A protein and the small-molecule ligand that binds it are described below.
Small molecule (SMILES): CC12CCC(CC1)C(C)(C)O2

Sequence of chain 1.A:
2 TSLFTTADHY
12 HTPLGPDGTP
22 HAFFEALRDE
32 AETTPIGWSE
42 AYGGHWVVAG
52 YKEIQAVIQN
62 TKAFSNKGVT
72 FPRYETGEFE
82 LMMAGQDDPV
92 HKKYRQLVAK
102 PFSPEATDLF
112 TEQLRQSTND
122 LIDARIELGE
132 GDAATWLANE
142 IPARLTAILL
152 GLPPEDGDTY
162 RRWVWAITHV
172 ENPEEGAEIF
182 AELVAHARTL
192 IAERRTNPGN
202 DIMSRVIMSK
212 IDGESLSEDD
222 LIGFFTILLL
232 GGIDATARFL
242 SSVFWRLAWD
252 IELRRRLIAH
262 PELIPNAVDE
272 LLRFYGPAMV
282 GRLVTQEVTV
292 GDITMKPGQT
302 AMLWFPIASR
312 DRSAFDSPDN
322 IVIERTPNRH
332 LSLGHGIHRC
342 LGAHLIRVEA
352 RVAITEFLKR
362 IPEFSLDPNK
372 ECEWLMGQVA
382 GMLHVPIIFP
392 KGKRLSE

Binding-site contacts:
Ligand atom C3 contacts residue HEM1 of chain 1.C at 3.8 Å.
Ligand atom C5 contacts residue VAL70 of chain 1.A at 4.3 Å (hydrophobic).
Ligand atom C5 contacts residue LEU82 of chain 1.A at 4.0 Å (hydrophobic).
Ligand atom C6 contacts residue ILE228 of chain 1.A at 3.9 Å (hydrophobic).
Ligand atom C5 contacts residue THR71 of chain 1.A at 3.8 Å.
Ligand atom C9 contacts residue ALA279 of chain 1.A at 3.9 Å (hydrophobic).
Ligand atom C6 contacts residue LEU82 of chain 1.A at 4.2 Å (hydrophobic).
Ligand atom C6 contacts residue LEU231 of chain 1.A at 4.0 Å (hydrophobic).
Ligand atom C7 contacts residue ILE228 of chain 1.A at 4.0 Å (hydrophobic).
Ligand atom C9 contacts residue MET280 of chain 1.A at 4.1 Å (hydrophobic).
Ligand atom C2 contacts residue ALA85 of chain 1.A at 4.2 Å (hydrophobic).
Ligand atom C10 contacts residue TYR75 of chain 1.A at 3.5 Å (hydrophobic).
Ligand atom C7 contacts residue HEM1 of chain 1.C at 4.2 Å.
Ligand atom C6 contacts residue ALA85 of chain 1.A at 4.3 Å (hydrophobic).
Ligand atom C10 contacts residue GLN379 of chain 1.A at 4.2 Å.
Ligand atom C3 contacts residue ALA85 of chain 1.A at 4.2 Å (hydrophobic).
Ligand atom C4 contacts residue VAL281 of chain 1.A at 4.3 Å (hydrophobic).
Ligand atom C9 contacts residue VAL380 of chain 1.A at 4.4 Å (hydrophobic).
Ligand atom C9 contacts residue VAL281 of chain 1.A at 4.0 Å (hydrophobic).
Ligand atom C5 contacts residue ALA85 of chain 1.A at 4.5 Å (hydrophobic).
Ligand atom C3 contacts residue VAL70 of chain 1.A at 4.1 Å (hydrophobic).
Ligand atom C10 contacts residue VAL380 of chain 1.A at 3.8 Å (hydrophobic).
Ligand atom C7 contacts residue GLY232 of chain 1.A at 3.8 Å.
Ligand atom C9 contacts residue HEM1 of chain 1.C at 4.4 Å.
Ligand atom C2 contacts residue HEM1 of chain 1.C at 3.7 Å.
Ligand atom C4 contacts residue VAL70 of chain 1.A at 4.1 Å (hydrophobic).
Ligand atom C3 contacts residue VAL281 of chain 1.A at 4.3 Å (hydrophobic).